Sequence of chain 1.A:
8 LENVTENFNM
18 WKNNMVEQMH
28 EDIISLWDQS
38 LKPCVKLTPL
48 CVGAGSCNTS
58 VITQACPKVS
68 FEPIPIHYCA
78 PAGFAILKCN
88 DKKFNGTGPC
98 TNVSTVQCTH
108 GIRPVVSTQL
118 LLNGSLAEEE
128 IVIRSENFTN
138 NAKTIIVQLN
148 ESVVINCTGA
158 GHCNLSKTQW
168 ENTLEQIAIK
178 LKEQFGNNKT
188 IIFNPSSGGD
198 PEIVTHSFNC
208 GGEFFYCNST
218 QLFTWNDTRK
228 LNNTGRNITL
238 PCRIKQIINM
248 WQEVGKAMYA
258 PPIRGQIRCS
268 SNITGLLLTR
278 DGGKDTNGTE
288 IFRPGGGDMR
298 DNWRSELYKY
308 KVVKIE

Binding-site contacts:
Ligand atom C5 contacts residue LEU47 of chain 1.A at 4.5 Å (hydrophobic).
Ligand atom C4 contacts residue ASN55 of chain 1.A at 4.2 Å.
Ligand atom O6 contacts residue LEU47 of chain 1.A at 3.5 Å.
Ligand atom C6 contacts residue LEU47 of chain 1.A at 3.5 Å (hydrophobic).
Ligand atom O5 contacts residue LEU47 of chain 1.A at 4.2 Å.
Ligand atom O7 contacts residue ASN55 of chain 1.A at 3.0 Å (h-bond).
Ligand atom N2 contacts residue ASN55 of chain 1.A at 2.9 Å (h-bond).
Ligand atom C1 contacts residue ASN55 of chain 1.A at 1.5 Å.
Ligand atom C5 contacts residue ASN55 of chain 1.A at 3.7 Å.
Ligand atom C3 contacts residue ASN55 of chain 1.A at 3.8 Å.
Ligand atom O5 contacts residue ASN55 of chain 1.A at 2.4 Å (h-bond).
Ligand atom C2 contacts residue ASN55 of chain 1.A at 2.5 Å.
Ligand atom C7 contacts residue ASN55 of chain 1.A at 3.1 Å.
Ligand atom C8 contacts residue ASN55 of chain 1.A at 4.2 Å.

The protein below binds the small molecule below.
Small molecule (SMILES): CC(=O)N[C@@H]1[C@@H](O)[C@H](O)[C@@H](CO)O[C@H]1O